Binding-site contacts:
Ligand atom O1 contacts residue THR143 of chain 1.A at 4.0 Å.
Ligand atom N1 contacts residue PRO142 of chain 1.A at 4.1 Å.
Ligand atom I1 contacts residue PHE110 of chain 1.A at 4.0 Å.
Ligand atom C4 contacts residue ARG144 of chain 1.A at 3.6 Å.
Ligand atom O1 contacts residue PRO142 of chain 1.A at 1.9 Å (h-bond).
Ligand atom O1 contacts residue ARG144 of chain 1.A at 4.0 Å.
Ligand atom N1 contacts residue PHE141 of chain 1.A at 4.5 Å.
Ligand atom O1 contacts residue PHE141 of chain 1.A at 3.2 Å.
Ligand atom C1 contacts residue ARG144 of chain 1.A at 3.5 Å.
Ligand atom C2 contacts residue PRO142 of chain 1.A at 3.6 Å (hydrophobic).
Ligand atom N1 contacts residue ARG144 of chain 1.A at 3.5 Å (salt-bridge).
Ligand atom C2 contacts residue ARG144 of chain 1.A at 3.6 Å.
Ligand atom C2 contacts residue GLN147 of chain 1.A at 4.2 Å.
Ligand atom C1 contacts residue PHE141 of chain 1.A at 3.6 Å (hydrophobic).
Ligand atom C5 contacts residue ARG144 of chain 1.A at 3.4 Å.
Ligand atom I1 contacts residue MET113 of chain 1.A at 3.7 Å.
Ligand atom C1 contacts residue PRO142 of chain 1.A at 3.0 Å (hydrophobic).
Ligand atom C3 contacts residue ARG144 of chain 1.A at 3.9 Å.
Ligand atom C2 contacts residue PHE141 of chain 1.A at 3.8 Å (hydrophobic).
Ligand atom I1 contacts residue GLN147 of chain 1.A at 3.6 Å.

Sequence of chain 1.A:
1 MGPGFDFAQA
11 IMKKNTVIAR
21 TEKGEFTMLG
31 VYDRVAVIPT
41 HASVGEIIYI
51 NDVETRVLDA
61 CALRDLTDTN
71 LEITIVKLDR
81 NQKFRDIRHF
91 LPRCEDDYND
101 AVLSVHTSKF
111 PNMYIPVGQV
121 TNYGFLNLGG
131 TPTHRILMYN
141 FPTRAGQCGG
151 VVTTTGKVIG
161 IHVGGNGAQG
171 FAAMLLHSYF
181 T

The protein below binds the small molecule below.
Small molecule (SMILES): O=C1CC(I)=CC=N1